Sequence of chain 1.D:
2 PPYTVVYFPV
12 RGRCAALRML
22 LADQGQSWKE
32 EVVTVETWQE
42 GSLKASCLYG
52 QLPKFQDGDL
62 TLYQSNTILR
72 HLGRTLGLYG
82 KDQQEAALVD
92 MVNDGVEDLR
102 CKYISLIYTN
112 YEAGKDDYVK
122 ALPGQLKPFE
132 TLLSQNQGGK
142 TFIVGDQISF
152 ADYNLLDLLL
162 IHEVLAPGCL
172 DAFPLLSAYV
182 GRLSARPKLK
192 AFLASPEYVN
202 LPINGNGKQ

This protein binds this small molecule.
Small molecule (SMILES): CC1(C2CCCC2)Cc2cc(OCC(=O)O)c(Cl)c(Cl)c2C1=O

Sequence of chain 2.C:
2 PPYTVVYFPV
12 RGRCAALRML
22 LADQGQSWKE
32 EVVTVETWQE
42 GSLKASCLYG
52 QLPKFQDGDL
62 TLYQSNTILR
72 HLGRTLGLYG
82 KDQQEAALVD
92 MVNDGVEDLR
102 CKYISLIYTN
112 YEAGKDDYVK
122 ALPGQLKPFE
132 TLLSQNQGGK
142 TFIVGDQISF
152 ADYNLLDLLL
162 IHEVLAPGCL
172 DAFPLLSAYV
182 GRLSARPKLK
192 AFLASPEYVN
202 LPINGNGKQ

Binding-site contacts:
Ligand atom O01 contacts residue GLN84 of chain 2.C at 4.2 Å.
Ligand atom O05 contacts residue TYR80 of chain 2.C at 4.5 Å.
Ligand atom C04 contacts residue ARG75 of chain 1.D at 4.4 Å.
Ligand atom O05 contacts residue MES1 of chain 1.Q at 2.3 Å (h-bond).
Ligand atom O05 contacts residue ARG75 of chain 2.C at 4.4 Å.
Ligand atom O01 contacts residue TYR80 of chain 2.C at 4.0 Å.
Ligand atom O01 contacts residue ASP83 of chain 2.C at 3.5 Å (salt-bridge).
Ligand atom C02 contacts residue ALA87 of chain 2.C at 4.2 Å (hydrophobic).
Ligand atom O01 contacts residue ALA87 of chain 2.C at 3.5 Å.
Ligand atom C04 contacts residue TYR80 of chain 2.C at 3.6 Å (hydrophobic).
Ligand atom O01 contacts residue ARG75 of chain 1.D at 4.5 Å.
Ligand atom C04 contacts residue ALA87 of chain 2.C at 4.1 Å (hydrophobic).
Ligand atom C02 contacts residue TYR80 of chain 2.C at 3.9 Å (hydrophobic).
Ligand atom O03 contacts residue GLY81 of chain 2.C at 4.4 Å.
Ligand atom C04 contacts residue MES1 of chain 1.Q at 3.3 Å.
Ligand atom O01 contacts residue MES1 of chain 1.Q at 4.2 Å.
Ligand atom O05 contacts residue ARG75 of chain 1.D at 4.3 Å.
Ligand atom C02 contacts residue MES1 of chain 1.Q at 4.0 Å.